Sequence of chain 1.H:
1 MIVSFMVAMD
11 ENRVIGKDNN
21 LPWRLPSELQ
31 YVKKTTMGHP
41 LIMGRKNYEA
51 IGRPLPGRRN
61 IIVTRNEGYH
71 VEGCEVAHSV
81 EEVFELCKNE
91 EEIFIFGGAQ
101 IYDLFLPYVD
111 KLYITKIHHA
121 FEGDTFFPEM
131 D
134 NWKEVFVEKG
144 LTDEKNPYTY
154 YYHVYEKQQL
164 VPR

A small-molecule ligand and the protein it binds are described below.
Small molecule (SMILES): COc1cc(Cc2cnc(N)nc2N)cc(OC)c1OC

Binding-site contacts:
Ligand atom C3 contacts residue ALA8 of chain 1.H at 3.4 Å (hydrophobic).
Ligand atom N5 contacts residue VAL7 of chain 1.H at 3.5 Å.
Ligand atom C18 contacts residue LEU55 of chain 1.H at 3.9 Å (hydrophobic).
Ligand atom C11 contacts residue ILE51 of chain 1.H at 3.8 Å (hydrophobic).
Ligand atom C1 contacts residue ALA8 of chain 1.H at 4.0 Å (hydrophobic).
Ligand atom N2 contacts residue VAL32 of chain 1.H at 3.0 Å.
Ligand atom O19 contacts residue PHE96 of chain 1.H at 3.6 Å.
Ligand atom N4 contacts residue VAL32 of chain 1.H at 3.4 Å.
Ligand atom N5 contacts residue ALA8 of chain 1.H at 3.1 Å (h-bond).
Ligand atom C3 contacts residue VAL7 of chain 1.H at 3.9 Å (hydrophobic).
Ligand atom N4 contacts residue VAL7 of chain 1.H at 3.5 Å.
Ligand atom N4 contacts residue THR115 of chain 1.H at 3.4 Å (h-bond).
Ligand atom O19 contacts residue LEU55 of chain 1.H at 3.4 Å.
Ligand atom O16 contacts residue LEU55 of chain 1.H at 3.5 Å.
Ligand atom N4 contacts residue ALA8 of chain 1.H at 3.4 Å (h-bond).
Ligand atom C1 contacts residue GLU28 of chain 1.H at 3.6 Å.
Ligand atom N4 contacts residue MET6 of chain 1.H at 3.4 Å (h-bond).
Ligand atom N7 contacts residue PHE96 of chain 1.H at 3.0 Å (h-bond).
Ligand atom C1 contacts residue LEU29 of chain 1.H at 3.6 Å (hydrophobic).
Ligand atom C3 contacts residue MET6 of chain 1.H at 3.9 Å (hydrophobic).
Ligand atom C3 contacts residue GLU28 of chain 1.H at 3.6 Å.
Ligand atom C21 contacts residue PHE96 of chain 1.H at 3.2 Å (hydrophobic).
Ligand atom C6 contacts residue MET6 of chain 1.H at 3.3 Å (hydrophobic).
Ligand atom C14 contacts residue LEU29 of chain 1.H at 3.6 Å (hydrophobic).
Ligand atom C1 contacts residue VAL32 of chain 1.H at 3.8 Å (hydrophobic).
Ligand atom N2 contacts residue ALA8 of chain 1.H at 3.5 Å.
Ligand atom N5 contacts residue MET6 of chain 1.H at 3.0 Å (h-bond).
Ligand atom C20 contacts residue VAL32 of chain 1.H at 3.3 Å (hydrophobic).
Ligand atom N4 contacts residue GLU28 of chain 1.H at 2.8 Å (salt-bridge).
Ligand atom O19 contacts residue VAL32 of chain 1.H at 3.9 Å.
Ligand atom C17 contacts residue LEU29 of chain 1.H at 3.7 Å (hydrophobic).
Ligand atom C20 contacts residue LYS33 of chain 1.H at 3.9 Å.
Ligand atom C20 contacts residue LEU29 of chain 1.H at 3.2 Å (hydrophobic).
Ligand atom N7 contacts residue MET6 of chain 1.H at 2.8 Å (h-bond).
Ligand atom C3 contacts residue VAL32 of chain 1.H at 3.4 Å (hydrophobic).
Ligand atom C6 contacts residue ALA8 of chain 1.H at 3.9 Å (hydrophobic).
Ligand atom C18 contacts residue PHE96 of chain 1.H at 3.8 Å (hydrophobic).
Ligand atom N2 contacts residue GLU28 of chain 1.H at 2.8 Å (salt-bridge).
Ligand atom C10 contacts residue PHE96 of chain 1.H at 3.9 Å (hydrophobic).
Ligand atom C12 contacts residue ILE51 of chain 1.H at 3.8 Å (hydrophobic).